A protein and the small-molecule ligand that binds it are described below.
Small molecule (SMILES): Nc1ncnc2c1ncn2[C@@H]1O[C@H](CO[P](=O)(O)O[P](=O)(O)O[P](=O)(O)O[P](=O)(O)OC[C@H]2O[C@@H](n3cnc4c(N)ncnc43)[C@H](O)[C@@H]2O)[C@@H](O)[C@H]1O

Sequence of chain 1.A:
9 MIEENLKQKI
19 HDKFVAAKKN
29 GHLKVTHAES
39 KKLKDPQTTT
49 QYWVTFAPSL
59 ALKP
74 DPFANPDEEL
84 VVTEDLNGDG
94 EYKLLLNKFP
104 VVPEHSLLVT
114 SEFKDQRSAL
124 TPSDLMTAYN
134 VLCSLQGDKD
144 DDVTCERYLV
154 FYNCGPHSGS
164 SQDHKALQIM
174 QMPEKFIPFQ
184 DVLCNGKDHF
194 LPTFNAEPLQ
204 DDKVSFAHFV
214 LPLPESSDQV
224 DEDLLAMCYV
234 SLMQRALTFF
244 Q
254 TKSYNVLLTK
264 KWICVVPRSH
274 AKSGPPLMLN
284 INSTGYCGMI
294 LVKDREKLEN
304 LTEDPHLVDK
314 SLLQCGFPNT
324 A

Binding-site contacts:
Ligand atom C3F contacts residue GLN171 of chain 1.A at 3.3 Å.
Ligand atom O3F contacts residue GLN171 of chain 1.A at 2.8 Å (h-bond).
Ligand atom O2G contacts residue GLY162 of chain 1.A at 3.0 Å (h-bond).
Ligand atom C1F contacts residue ASN100 of chain 1.A at 3.5 Å.
Ligand atom C4F contacts residue GLN171 of chain 1.A at 3.2 Å.
Ligand atom O3F contacts residue ASN100 of chain 1.A at 3.2 Å (h-bond).
Ligand atom O2E contacts residue HIS108 of chain 1.A at 3.2 Å.
Ligand atom O3E contacts residue HIS108 of chain 1.A at 3.4 Å.
Ligand atom C8A contacts residue ASN285 of chain 1.A at 3.3 Å.
Ligand atom O3E contacts residue ASN100 of chain 1.A at 2.8 Å (h-bond).
Ligand atom C5A contacts residue THR287 of chain 1.A at 3.4 Å.
Ligand atom O2G contacts residue ASN156 of chain 1.A at 3.5 Å (h-bond).
Ligand atom O1D contacts residue ASN156 of chain 1.A at 3.1 Å (h-bond).
Ligand atom N1B contacts residue LYS101 of chain 1.A at 3.2 Å.
Ligand atom O1B contacts residue LYS61 of chain 1.A at 3.0 Å (salt-bridge).
Ligand atom O4E contacts residue VAL104 of chain 1.A at 3.3 Å.
Ligand atom O1G contacts residue ASN156 of chain 1.A at 3.5 Å (h-bond).
Ligand atom C2B contacts residue LYS101 of chain 1.A at 3.3 Å.
Ligand atom O1G contacts residue GLN171 of chain 1.A at 3.2 Å (h-bond).
Ligand atom O2D contacts residue GLN165 of chain 1.A at 2.8 Å.
Ligand atom O1A contacts residue LYS296 of chain 1.A at 3.5 Å (salt-bridge).
Ligand atom O2B contacts residue GLY162 of chain 1.A at 3.5 Å (h-bond).
Ligand atom C2B contacts residue LEU99 of chain 1.A at 3.5 Å (hydrophobic).
Ligand atom C2F contacts residue ASN100 of chain 1.A at 3.6 Å.
Ligand atom O2G contacts residue ASN285 of chain 1.A at 3.2 Å (h-bond).
Ligand atom N6B contacts residue PRO75 of chain 1.A at 3.5 Å.
Ligand atom N6A contacts residue THR287 of chain 1.A at 3.1 Å (h-bond).
Ligand atom PB contacts residue SER164 of chain 1.A at 3.5 Å.
Ligand atom C6A contacts residue THR287 of chain 1.A at 3.5 Å.
Ligand atom N7B contacts residue PHE102 of chain 1.A at 3.4 Å.
Ligand atom O2B contacts residue SER164 of chain 1.A at 2.5 Å (h-bond).
Ligand atom O2D contacts residue SER164 of chain 1.A at 3.0 Å (h-bond).
Ligand atom N3B contacts residue LYS101 of chain 1.A at 3.2 Å (salt-bridge).
Ligand atom C6B contacts residue LYS101 of chain 1.A at 3.5 Å.
Ligand atom O2F contacts residue ASN100 of chain 1.A at 2.7 Å (h-bond).
Ligand atom O4F contacts residue PHE76 of chain 1.A at 3.5 Å.
Ligand atom N6A contacts residue MET292 of chain 1.A at 2.7 Å (h-bond).
Ligand atom N7A contacts residue THR287 of chain 1.A at 3.1 Å (h-bond).
Ligand atom O1B contacts residue SER164 of chain 1.A at 3.5 Å (h-bond).
Ligand atom N3B contacts residue LEU110 of chain 1.A at 3.4 Å.